Sequence of chain 2.A:
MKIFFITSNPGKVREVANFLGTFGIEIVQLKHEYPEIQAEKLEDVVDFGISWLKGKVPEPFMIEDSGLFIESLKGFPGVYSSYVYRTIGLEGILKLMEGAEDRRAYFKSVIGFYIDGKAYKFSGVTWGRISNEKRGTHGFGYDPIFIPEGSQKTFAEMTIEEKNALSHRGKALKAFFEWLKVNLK

Binding-site contacts:
Ligand atom O1G contacts residue THR7 of chain 2.A at 2.7 Å (h-bond).
Ligand atom O3' contacts residue TYR85 of chain 2.A at 3.4 Å.
Ligand atom O3' contacts residue SER81 of chain 2.A at 3.4 Å (h-bond).
Ligand atom C2 contacts residue ASP143 of chain 2.A at 2.9 Å.
Ligand atom O1B contacts residue ASN9 of chain 2.A at 3.0 Å (h-bond).
Ligand atom C5' contacts residue SER82 of chain 2.A at 3.5 Å.
Ligand atom O2' contacts residue GLY141 of chain 2.A at 3.4 Å.
Ligand atom O6 contacts residue LYS163 of chain 2.A at 2.9 Å (salt-bridge).
Ligand atom O2A contacts residue NA1 of chain 2.B at 2.9 Å (h-bond).
Ligand atom O3G contacts residue THR7 of chain 2.A at 3.4 Å (h-bond).
Ligand atom O1A contacts residue NA1 of chain 2.D at 2.6 Å (h-bond).
Ligand atom C2 contacts residue TYR142 of chain 2.A at 3.3 Å (hydrophobic).
Ligand atom C2 contacts residue PHE140 of chain 2.A at 2.9 Å (hydrophobic).
Ligand atom N1 contacts residue ASP143 of chain 2.A at 2.4 Å (salt-bridge).
Ligand atom PG contacts residue THR7 of chain 2.A at 3.5 Å.
Ligand atom O3A contacts residue LYS12 of chain 2.A at 2.8 Å (salt-bridge).
Ligand atom O2A contacts residue SER66 of chain 2.A at 3.1 Å (h-bond).
Ligand atom O2A contacts residue ASP65 of chain 2.A at 2.8 Å (salt-bridge).
Ligand atom O2G contacts residue NA1 of chain 2.C at 2.3 Å (h-bond).
Ligand atom O3B contacts residue ASN9 of chain 2.A at 3.3 Å.
Ligand atom O2B contacts residue NA1 of chain 2.C at 2.5 Å (h-bond).
Ligand atom C8 contacts residue SER66 of chain 2.A at 3.2 Å.
Ligand atom O1A contacts residue NA1 of chain 2.C at 2.5 Å (h-bond).
Ligand atom O2A contacts residue LYS12 of chain 2.A at 3.1 Å (salt-bridge).
Ligand atom C6 contacts residue LYS163 of chain 2.A at 3.4 Å.
Ligand atom O5' contacts residue SER66 of chain 2.A at 3.2 Å (h-bond).
Ligand atom O1G contacts residue LYS12 of chain 2.A at 3.0 Å (salt-bridge).
Ligand atom O4' contacts residue SER81 of chain 2.A at 3.3 Å.
Ligand atom O3' contacts residue SER82 of chain 2.A at 2.9 Å.
Ligand atom N3 contacts residue TYR142 of chain 2.A at 3.2 Å (h-bond).
Ligand atom O2G contacts residue NA1 of chain 2.B at 2.5 Å (h-bond).
Ligand atom O6 contacts residue HIS168 of chain 2.A at 3.2 Å.
Ligand atom N7 contacts residue HIS168 of chain 2.A at 3.4 Å (h-bond).
Ligand atom O6 contacts residue ARG169 of chain 2.A at 2.9 Å (salt-bridge).
Ligand atom N1 contacts residue LYS163 of chain 2.A at 3.3 Å (salt-bridge).
Ligand atom C4 contacts residue PHE107 of chain 2.A at 3.5 Å (hydrophobic).
Ligand atom C4' contacts residue SER82 of chain 2.A at 3.3 Å.
Ligand atom N7 contacts residue ARG169 of chain 2.A at 3.0 Å (salt-bridge).
Ligand atom O3G contacts residue SER8 of chain 2.A at 3.0 Å (h-bond).
Ligand atom O2' contacts residue TYR142 of chain 2.A at 2.9 Å.

A protein and the small-molecule ligand that binds it are described below.
Small molecule (SMILES): O=P(O)(O)O[P](=O)(O)O[P](=O)(O)OC[C@H]1O[C@@H](n2cnc3c(O)ncnc32)[C@H](O)[C@@H]1O